Sequence of chain 1.F:
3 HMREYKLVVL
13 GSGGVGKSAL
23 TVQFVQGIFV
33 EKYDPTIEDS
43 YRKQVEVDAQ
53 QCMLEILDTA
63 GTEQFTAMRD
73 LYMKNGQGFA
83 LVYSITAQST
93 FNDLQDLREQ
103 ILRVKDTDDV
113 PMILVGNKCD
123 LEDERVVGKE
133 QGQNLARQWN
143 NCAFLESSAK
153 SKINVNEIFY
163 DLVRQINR

Binding-site contacts:
Ligand atom O2' contacts residue GLU33 of chain 1.F at 2.9 Å (salt-bridge).
Ligand atom N9 contacts residue LYS120 of chain 1.F at 3.6 Å.
Ligand atom O3G contacts residue MG1 of chain 1.N at 2.3 Å.
Ligand atom O2G contacts residue GLY63 of chain 1.F at 2.5 Å (h-bond).
Ligand atom C2' contacts residue GLU33 of chain 1.F at 3.5 Å.
Ligand atom O2A contacts residue SER20 of chain 1.F at 3.1 Å (h-bond).
Ligand atom O2' contacts residue VAL32 of chain 1.F at 2.9 Å (h-bond).
Ligand atom N3B contacts residue LYS19 of chain 1.F at 3.1 Å (salt-bridge).
Ligand atom O6 contacts residue LYS120 of chain 1.F at 3.5 Å (salt-bridge).
Ligand atom N2 contacts residue LEU123 of chain 1.F at 3.3 Å.
Ligand atom O2G contacts residue ALA62 of chain 1.F at 3.4 Å.
Ligand atom O3' contacts residue GLU33 of chain 1.F at 2.3 Å (salt-bridge).
Ligand atom O1B contacts residue GLY18 of chain 1.F at 2.9 Å (h-bond).
Ligand atom O2' contacts residue PHE31 of chain 1.F at 3.2 Å.
Ligand atom O6 contacts residue ALA151 of chain 1.F at 2.9 Å (h-bond).
Ligand atom O1A contacts residue TYR35 of chain 1.F at 3.4 Å.
Ligand atom N3B contacts residue GLY16 of chain 1.F at 3.1 Å (h-bond).
Ligand atom O2A contacts residue ALA21 of chain 1.F at 3.1 Å (h-bond).
Ligand atom O2A contacts residue LYS19 of chain 1.F at 3.4 Å (salt-bridge).
Ligand atom O6 contacts residue SER150 of chain 1.F at 3.3 Å.
Ligand atom C8 contacts residue GLY18 of chain 1.F at 3.4 Å.
Ligand atom O1B contacts residue LYS19 of chain 1.F at 2.5 Å (salt-bridge).
Ligand atom C6 contacts residue ASN119 of chain 1.F at 3.4 Å.
Ligand atom N2 contacts residue ASP122 of chain 1.F at 3.1 Å (salt-bridge).
Ligand atom C3' contacts residue GLU33 of chain 1.F at 3.1 Å.
Ligand atom PB contacts residue MG1 of chain 1.N at 3.5 Å.
Ligand atom O2A contacts residue GLY18 of chain 1.F at 2.9 Å.
Ligand atom C5 contacts residue ASN119 of chain 1.F at 3.6 Å.
Ligand atom O1G contacts residue TYR35 of chain 1.F at 2.2 Å (h-bond).
Ligand atom O3G contacts residue THR38 of chain 1.F at 2.5 Å (h-bond).
Ligand atom O6 contacts residue ASN119 of chain 1.F at 2.7 Å (h-bond).
Ligand atom N7 contacts residue ASN119 of chain 1.F at 3.2 Å (h-bond).
Ligand atom N1 contacts residue ASP122 of chain 1.F at 3.2 Å (salt-bridge).
Ligand atom C2' contacts residue VAL32 of chain 1.F at 3.5 Å (hydrophobic).
Ligand atom O2B contacts residue MG1 of chain 1.N at 2.0 Å.
Ligand atom C5' contacts residue TYR35 of chain 1.F at 3.5 Å (hydrophobic).
Ligand atom O2B contacts residue SER20 of chain 1.F at 2.5 Å (h-bond).
Ligand atom O2B contacts residue THR38 of chain 1.F at 3.5 Å (h-bond).
Ligand atom O4' contacts residue LYS120 of chain 1.F at 3.0 Å (salt-bridge).
Ligand atom O2G contacts residue LYS19 of chain 1.F at 3.3 Å (salt-bridge).

The protein below binds the small molecule below.
Small molecule (SMILES): Nc1nc2c(ncn2[C@@H]2O[C@H](CO[P](=O)(O)O[P](=O)(O)NP(=O)(O)O)[C@@H](O)[C@H]2O)c(=O)[nH]1